Sequence of chain 1.F:
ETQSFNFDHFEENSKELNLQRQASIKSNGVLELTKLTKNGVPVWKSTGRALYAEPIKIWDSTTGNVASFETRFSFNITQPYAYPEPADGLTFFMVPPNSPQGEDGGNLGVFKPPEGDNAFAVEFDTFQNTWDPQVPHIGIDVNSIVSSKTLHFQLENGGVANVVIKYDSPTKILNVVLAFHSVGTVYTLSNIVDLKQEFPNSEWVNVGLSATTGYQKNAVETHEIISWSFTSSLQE

A protein and the small-molecule ligand that binds it are described below.
Small molecule (SMILES): CC(=O)N[C@H]1[C@H](O[C@H]2[C@H](O)[C@@H](NC(C)=O)CO[C@@H]2CO)O[C@H](CO)[C@@H](O)[C@@H]1O

Binding-site contacts:
Ligand atom C1 contacts residue ASN76 of chain 1.F at 1.4 Å.
Ligand atom C8 contacts residue GLY158 of chain 1.F at 4.3 Å.
Ligand atom C1 contacts residue GLY158 of chain 1.F at 4.3 Å.
Ligand atom C5 contacts residue GLU224 of chain 1.F at 4.0 Å.
Ligand atom C5 contacts residue THR78 of chain 1.F at 4.4 Å.
Ligand atom C4 contacts residue ASN76 of chain 1.F at 4.2 Å.
Ligand atom C1 contacts residue GLU224 of chain 1.F at 4.4 Å.
Ligand atom C3 contacts residue ASN76 of chain 1.F at 3.8 Å.
Ligand atom C8 contacts residue VAL160 of chain 1.F at 3.6 Å (hydrophobic).
Ligand atom C6 contacts residue GLU224 of chain 1.F at 3.3 Å.
Ligand atom C7 contacts residue ASN76 of chain 1.F at 3.6 Å.
Ligand atom O6 contacts residue GLU224 of chain 1.F at 2.5 Å (salt-bridge).
Ligand atom N2 contacts residue ASN76 of chain 1.F at 3.0 Å (h-bond).
Ligand atom N2 contacts residue GLY158 of chain 1.F at 3.6 Å (h-bond).
Ligand atom C2 contacts residue ASN76 of chain 1.F at 2.5 Å.
Ligand atom C7 contacts residue GLY158 of chain 1.F at 4.4 Å.
Ligand atom O5 contacts residue GLU224 of chain 1.F at 3.4 Å (salt-bridge).
Ligand atom C2 contacts residue GLY158 of chain 1.F at 4.4 Å.
Ligand atom C6 contacts residue THR222 of chain 1.F at 4.0 Å.
Ligand atom O7 contacts residue ASN76 of chain 1.F at 3.8 Å.
Ligand atom O5 contacts residue THR222 of chain 1.F at 4.5 Å.
Ligand atom C5 contacts residue ASN76 of chain 1.F at 3.6 Å.
Ligand atom O5 contacts residue ASN76 of chain 1.F at 2.3 Å (h-bond).